Binding-site contacts:
Ligand atom NAP contacts residue GLU59 of chain 1.A at 3.0 Å (salt-bridge).
Ligand atom CAE contacts residue JUW1 of chain 1.C at 0.8 Å.
Ligand atom CAB contacts residue ALA42 of chain 1.A at 3.7 Å (hydrophobic).
Ligand atom NAG contacts residue JUW1 of chain 1.C at 1.7 Å.
Ligand atom NAG contacts residue LEU148 of chain 1.A at 3.6 Å.
Ligand atom C6 contacts residue JUW1 of chain 1.C at 0.6 Å.
Ligand atom CAF contacts residue LEU148 of chain 1.A at 3.7 Å (hydrophobic).
Ligand atom CAD contacts residue JUW1 of chain 1.C at 0.8 Å.
Ligand atom C2 contacts residue JUW1 of chain 1.C at 1.0 Å.
Ligand atom NAP contacts residue PHE94 of chain 1.A at 3.3 Å.
Ligand atom N1 contacts residue JUW1 of chain 1.C at 0.7 Å.
Ligand atom CAB contacts residue JUW1 of chain 1.C at 0.7 Å.
Ligand atom CAA contacts residue JUW1 of chain 1.C at 0.6 Å.
Ligand atom C6 contacts residue ASP178 of chain 1.A at 3.6 Å.
Ligand atom N3 contacts residue JUW1 of chain 1.C at 1.0 Å.
Ligand atom C4 contacts residue VAL177 of chain 1.A at 3.7 Å (hydrophobic).
Ligand atom CAH contacts residue JUW1 of chain 1.C at 0.8 Å.
Ligand atom CAD contacts residue LEU148 of chain 1.A at 3.4 Å (hydrophobic).
Ligand atom CAH contacts residue VAL28 of chain 1.A at 3.7 Å (hydrophobic).
Ligand atom CAC contacts residue LEU97 of chain 1.A at 3.8 Å (hydrophobic).
Ligand atom C5 contacts residue JUW1 of chain 1.C at 0.8 Å.
Ligand atom CAI contacts residue VAL28 of chain 1.A at 3.8 Å (hydrophobic).
Ligand atom CAF contacts residue JUW1 of chain 1.C at 0.6 Å.
Ligand atom N1 contacts residue LYS44 of chain 1.A at 3.8 Å.
Ligand atom C2 contacts residue VAL177 of chain 1.A at 3.8 Å (hydrophobic).
Ligand atom C5 contacts residue VAL28 of chain 1.A at 3.8 Å (hydrophobic).
Ligand atom CAE contacts residue VAL28 of chain 1.A at 3.7 Å (hydrophobic).
Ligand atom C2 contacts residue ASP178 of chain 1.A at 3.4 Å.
Ligand atom C4 contacts residue JUW1 of chain 1.C at 0.6 Å.
Ligand atom NAP contacts residue ASP178 of chain 1.A at 3.2 Å (salt-bridge).
Ligand atom CAQ contacts residue JUW1 of chain 1.C at 2.9 Å.
Ligand atom N1 contacts residue ASP178 of chain 1.A at 3.2 Å.
Ligand atom CAE contacts residue LEU148 of chain 1.A at 3.3 Å (hydrophobic).
Ligand atom NAP contacts residue JUW1 of chain 1.C at 1.5 Å.
Ligand atom N3 contacts residue VAL177 of chain 1.A at 3.6 Å.
Ligand atom CAC contacts residue ALA42 of chain 1.A at 3.6 Å (hydrophobic).
Ligand atom CAC contacts residue JUW1 of chain 1.C at 0.6 Å.
Ligand atom CAQ contacts residue LEU20 of chain 1.A at 3.6 Å (hydrophobic).
Ligand atom CAI contacts residue JUW1 of chain 1.C at 0.6 Å.
Ligand atom CAF contacts residue VAL28 of chain 1.A at 3.8 Å (hydrophobic).

A small-molecule ligand and the protein it binds are described below.
Small molecule (SMILES): Cn1cc(-c2ccnc(N)n2)c2ccccc21

Sequence of chain 1.A:
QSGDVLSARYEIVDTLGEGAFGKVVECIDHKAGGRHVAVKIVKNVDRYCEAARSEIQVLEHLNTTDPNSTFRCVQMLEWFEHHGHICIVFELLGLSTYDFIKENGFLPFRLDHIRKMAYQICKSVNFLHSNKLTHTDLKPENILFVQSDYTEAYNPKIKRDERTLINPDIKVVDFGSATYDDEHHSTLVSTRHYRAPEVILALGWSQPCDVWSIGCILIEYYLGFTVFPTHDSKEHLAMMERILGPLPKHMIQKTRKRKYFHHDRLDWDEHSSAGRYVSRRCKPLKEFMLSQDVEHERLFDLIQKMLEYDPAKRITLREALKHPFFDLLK